The protein below binds the small molecule below.
Small molecule (SMILES): C[C@H](OP(=O)(O)OC[C@@H](O)[C@@H](O)[C@@H](O)Cn1c2nc(=O)[nH]c(=O)c-2cc2ccc(O)cc21)C(=O)N[C@@H](CCC(=O)N[C@@H](CCC(=O)N[C@@H](CCC(=O)N[C@@H](CCC(=O)O)C(=O)O)C(=O)O)C(=O)O)C(=O)O

Binding-site contacts:
Ligand atom O27 contacts residue PRO75 of chain 1.A at 3.4 Å.
Ligand atom O71 contacts residue HIS74 of chain 1.A at 3.1 Å.
Ligand atom O37 contacts residue PRO8 of chain 1.A at 3.0 Å.
Ligand atom O44 contacts residue SER45 of chain 1.A at 3.0 Å (h-bond).
Ligand atom N10 contacts residue LEU53 of chain 1.A at 3.5 Å.
Ligand atom C04 contacts residue PRO52 of chain 1.A at 3.1 Å (hydrophobic).
Ligand atom O52 contacts residue LYS44 of chain 1.A at 3.3 Å.
Ligand atom C46 contacts residue ASN80 of chain 1.A at 3.3 Å.
Ligand atom C17 contacts residue MET54 of chain 1.A at 3.3 Å (hydrophobic).
Ligand atom C06 contacts residue GLN15 of chain 1.A at 3.3 Å.
Ligand atom O47 contacts residue SER45 of chain 1.A at 2.8 Å (h-bond).
Ligand atom O29 contacts residue SER76 of chain 1.A at 2.9 Å (h-bond).
Ligand atom C06 contacts residue TRP11 of chain 1.A at 3.3 Å (hydrophobic).
Ligand atom O40 contacts residue ARG49 of chain 1.A at 3.0 Å (salt-bridge).
Ligand atom O07 contacts residue TRP11 of chain 1.A at 3.1 Å.
Ligand atom O47 contacts residue LYS44 of chain 1.A at 2.8 Å (salt-bridge).
Ligand atom C01 contacts residue GLN15 of chain 1.A at 3.1 Å.
Ligand atom C17 contacts residue LEU53 of chain 1.A at 3.3 Å (hydrophobic).
Ligand atom C05 contacts residue TRP11 of chain 1.A at 3.4 Å (hydrophobic).
Ligand atom C16 contacts residue LEU53 of chain 1.A at 3.4 Å (hydrophobic).
Ligand atom O07 contacts residue GLN15 of chain 1.A at 2.7 Å (h-bond).
Ligand atom O12 contacts residue SER67 of chain 1.A at 3.2 Å (h-bond).
Ligand atom O25 contacts residue TRP77 of chain 1.A at 2.9 Å (h-bond).
Ligand atom O40 contacts residue ASN80 of chain 1.A at 2.9 Å (h-bond).
Ligand atom O70 contacts residue PHE79 of chain 1.A at 3.3 Å.
Ligand atom O28 contacts residue SER76 of chain 1.A at 3.4 Å.
Ligand atom O44 contacts residue ARG49 of chain 1.A at 2.8 Å (salt-bridge).
Ligand atom N13 contacts residue VAL65 of chain 1.A at 2.9 Å (h-bond).
Ligand atom O23 contacts residue PRO52 of chain 1.A at 2.8 Å (h-bond).
Ligand atom O47 contacts residue GLY42 of chain 1.A at 3.2 Å.
Ligand atom O47 contacts residue ALA43 of chain 1.A at 3.1 Å (h-bond).
Ligand atom O29 contacts residue PRO75 of chain 1.A at 3.5 Å.
Ligand atom C09 contacts residue LEU53 of chain 1.A at 3.4 Å (hydrophobic).
Ligand atom C03 contacts residue PRO52 of chain 1.A at 3.4 Å (hydrophobic).
Ligand atom O28 contacts residue TRP77 of chain 1.A at 3.0 Å (h-bond).
Ligand atom N08 contacts residue PRO52 of chain 1.A at 3.3 Å (h-bond).
Ligand atom O27 contacts residue TRP77 of chain 1.A at 3.2 Å.
Ligand atom O15 contacts residue MET54 of chain 1.A at 3.4 Å (h-bond).
Ligand atom O15 contacts residue TYR123 of chain 1.A at 2.6 Å (h-bond).
Ligand atom O57 contacts residue LYS44 of chain 1.A at 3.1 Å (salt-bridge).

Sequence of chain 1.A:
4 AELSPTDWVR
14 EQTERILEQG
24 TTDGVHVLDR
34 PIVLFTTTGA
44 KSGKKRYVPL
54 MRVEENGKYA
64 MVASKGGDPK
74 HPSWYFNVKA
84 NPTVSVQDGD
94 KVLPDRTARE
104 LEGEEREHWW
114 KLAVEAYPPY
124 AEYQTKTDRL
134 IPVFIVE